Sequence of chain 1.F:
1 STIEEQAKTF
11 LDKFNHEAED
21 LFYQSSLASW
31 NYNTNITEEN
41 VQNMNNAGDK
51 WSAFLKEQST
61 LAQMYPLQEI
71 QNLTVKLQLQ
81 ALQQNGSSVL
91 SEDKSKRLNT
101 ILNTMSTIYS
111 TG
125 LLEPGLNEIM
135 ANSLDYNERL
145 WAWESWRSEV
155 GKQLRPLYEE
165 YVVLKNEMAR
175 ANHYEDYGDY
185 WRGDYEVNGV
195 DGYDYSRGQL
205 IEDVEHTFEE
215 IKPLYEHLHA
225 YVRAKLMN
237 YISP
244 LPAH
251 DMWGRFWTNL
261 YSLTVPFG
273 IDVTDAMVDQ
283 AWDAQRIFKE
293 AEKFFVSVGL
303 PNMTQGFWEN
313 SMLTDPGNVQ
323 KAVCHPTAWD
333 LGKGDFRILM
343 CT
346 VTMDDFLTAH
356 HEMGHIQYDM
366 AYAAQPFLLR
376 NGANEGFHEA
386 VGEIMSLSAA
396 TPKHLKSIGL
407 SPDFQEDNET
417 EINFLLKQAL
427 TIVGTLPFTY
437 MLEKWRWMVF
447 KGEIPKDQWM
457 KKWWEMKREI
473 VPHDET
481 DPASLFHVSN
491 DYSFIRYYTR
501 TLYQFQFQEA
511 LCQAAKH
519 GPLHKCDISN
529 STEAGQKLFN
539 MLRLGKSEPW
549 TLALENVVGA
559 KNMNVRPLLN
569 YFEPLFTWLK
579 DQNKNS

Binding-site contacts:
Ligand atom C4 contacts residue ASN72 of chain 1.F at 4.2 Å.
Ligand atom C7 contacts residue ASN72 of chain 1.F at 3.6 Å.
Ligand atom C3 contacts residue ASN72 of chain 1.F at 3.8 Å.
Ligand atom C1 contacts residue VAL75 of chain 1.F at 4.1 Å (hydrophobic).
Ligand atom C1 contacts residue THR74 of chain 1.F at 4.5 Å.
Ligand atom C1 contacts residue ASN72 of chain 1.F at 1.4 Å.
Ligand atom C5 contacts residue ASN72 of chain 1.F at 3.6 Å.
Ligand atom N2 contacts residue ASN72 of chain 1.F at 3.0 Å (h-bond).
Ligand atom O7 contacts residue ASN72 of chain 1.F at 3.7 Å.
Ligand atom O5 contacts residue ASN72 of chain 1.F at 2.3 Å (h-bond).
Ligand atom C2 contacts residue ASN72 of chain 1.F at 2.5 Å.
Ligand atom O5 contacts residue VAL75 of chain 1.F at 3.7 Å.

A small-molecule ligand and the protein it binds are described below.
Small molecule (SMILES): CC(=O)N[C@@H]1[C@@H](O)[C@H](O)[C@@H](CO)O[C@H]1O